Binding-site contacts:
Ligand atom O1 contacts residue HIS349 of chain 1.E at 3.8 Å.
Ligand atom O3 contacts residue GLN126 of chain 2.C at 3.9 Å.
Ligand atom O4 contacts residue MET350 of chain 1.E at 3.4 Å.
Ligand atom O5 contacts residue LEU19 of chain 2.C at 4.1 Å.
Ligand atom O4 contacts residue PHE280 of chain 1.E at 3.3 Å.
Ligand atom C2 contacts residue GLU332 of chain 1.E at 4.1 Å.
Ligand atom C1 contacts residue MN1 of chain 1.T at 2.6 Å.
Ligand atom O5 contacts residue GLN126 of chain 2.C at 4.2 Å.
Ligand atom O5 contacts residue GLN17 of chain 2.C at 2.4 Å (h-bond).
Ligand atom C5 contacts residue TYR20 of chain 2.C at 3.3 Å (hydrophobic).
Ligand atom C4 contacts residue TYR20 of chain 2.C at 3.7 Å (hydrophobic).
Ligand atom O2 contacts residue GLU332 of chain 1.E at 3.6 Å (salt-bridge).
Ligand atom C1 contacts residue HIS349 of chain 1.E at 3.7 Å.
Ligand atom O2 contacts residue PHE84 of chain 2.C at 3.9 Å.
Ligand atom O2 contacts residue GLU307 of chain 1.E at 3.0 Å (salt-bridge).
Ligand atom O3 contacts residue GLU332 of chain 1.E at 3.2 Å (salt-bridge).
Ligand atom O2 contacts residue HIS447 of chain 1.E at 3.4 Å (h-bond).
Ligand atom O5 contacts residue PHE84 of chain 2.C at 4.2 Å.
Ligand atom C5 contacts residue MET186 of chain 1.E at 3.8 Å (hydrophobic).
Ligand atom O5 contacts residue TYR20 of chain 2.C at 2.4 Å (h-bond).
Ligand atom O1 contacts residue GLU332 of chain 1.E at 3.0 Å (salt-bridge).
Ligand atom C5 contacts residue PHE84 of chain 2.C at 3.5 Å (hydrophobic).
Ligand atom O1 contacts residue TYR334 of chain 1.E at 2.9 Å (h-bond).
Ligand atom O1 contacts residue GLU307 of chain 1.E at 4.3 Å.
Ligand atom O3 contacts residue HIS129 of chain 2.C at 2.9 Å.
Ligand atom C3 contacts residue PHE84 of chain 2.C at 3.8 Å (hydrophobic).
Ligand atom C3 contacts residue GLU332 of chain 1.E at 4.2 Å.
Ligand atom O2 contacts residue MN1 of chain 1.T at 2.6 Å.
Ligand atom O1 contacts residue MN1 of chain 1.T at 3.0 Å.
Ligand atom C2 contacts residue GLU307 of chain 1.E at 3.4 Å.
Ligand atom C1 contacts residue GLU307 of chain 1.E at 3.1 Å.
Ligand atom O2 contacts residue HIS448 of chain 1.E at 4.0 Å.
Ligand atom O4 contacts residue ILE371 of chain 1.E at 3.6 Å.
Ligand atom O1 contacts residue MET350 of chain 1.E at 4.2 Å.
Ligand atom C3 contacts residue HIS129 of chain 2.C at 3.8 Å.
Ligand atom C5 contacts residue GLN17 of chain 2.C at 3.2 Å.
Ligand atom C2 contacts residue MN1 of chain 1.T at 3.1 Å.
Ligand atom C1 contacts residue MET350 of chain 1.E at 3.6 Å (hydrophobic).
Ligand atom C1 contacts residue TYR334 of chain 1.E at 3.9 Å (hydrophobic).
Ligand atom C1 contacts residue GLU332 of chain 1.E at 3.7 Å.

A protein and the small-molecule ligand that binds it are described below.
Small molecule (SMILES): OC[C@@H](O)C(O)[C@@H](O)CO

Sequence of chain 1.E:
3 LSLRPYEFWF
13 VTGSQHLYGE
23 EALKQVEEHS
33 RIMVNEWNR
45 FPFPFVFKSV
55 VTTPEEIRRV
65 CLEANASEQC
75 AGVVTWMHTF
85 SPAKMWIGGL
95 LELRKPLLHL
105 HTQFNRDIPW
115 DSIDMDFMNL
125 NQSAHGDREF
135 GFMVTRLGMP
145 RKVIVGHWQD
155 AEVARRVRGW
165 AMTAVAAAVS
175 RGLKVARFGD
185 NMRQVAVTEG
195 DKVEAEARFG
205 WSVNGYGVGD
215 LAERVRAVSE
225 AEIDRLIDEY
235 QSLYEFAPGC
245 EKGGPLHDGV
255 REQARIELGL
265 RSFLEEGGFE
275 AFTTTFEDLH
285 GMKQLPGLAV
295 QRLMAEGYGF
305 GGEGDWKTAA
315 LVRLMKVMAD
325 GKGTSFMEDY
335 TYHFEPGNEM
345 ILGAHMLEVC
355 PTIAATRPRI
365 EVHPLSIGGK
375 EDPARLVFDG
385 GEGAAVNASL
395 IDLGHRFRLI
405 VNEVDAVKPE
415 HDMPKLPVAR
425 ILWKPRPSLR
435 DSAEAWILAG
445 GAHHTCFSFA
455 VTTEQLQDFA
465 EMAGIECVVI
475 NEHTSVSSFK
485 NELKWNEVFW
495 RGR

Sequence of chain 2.C:
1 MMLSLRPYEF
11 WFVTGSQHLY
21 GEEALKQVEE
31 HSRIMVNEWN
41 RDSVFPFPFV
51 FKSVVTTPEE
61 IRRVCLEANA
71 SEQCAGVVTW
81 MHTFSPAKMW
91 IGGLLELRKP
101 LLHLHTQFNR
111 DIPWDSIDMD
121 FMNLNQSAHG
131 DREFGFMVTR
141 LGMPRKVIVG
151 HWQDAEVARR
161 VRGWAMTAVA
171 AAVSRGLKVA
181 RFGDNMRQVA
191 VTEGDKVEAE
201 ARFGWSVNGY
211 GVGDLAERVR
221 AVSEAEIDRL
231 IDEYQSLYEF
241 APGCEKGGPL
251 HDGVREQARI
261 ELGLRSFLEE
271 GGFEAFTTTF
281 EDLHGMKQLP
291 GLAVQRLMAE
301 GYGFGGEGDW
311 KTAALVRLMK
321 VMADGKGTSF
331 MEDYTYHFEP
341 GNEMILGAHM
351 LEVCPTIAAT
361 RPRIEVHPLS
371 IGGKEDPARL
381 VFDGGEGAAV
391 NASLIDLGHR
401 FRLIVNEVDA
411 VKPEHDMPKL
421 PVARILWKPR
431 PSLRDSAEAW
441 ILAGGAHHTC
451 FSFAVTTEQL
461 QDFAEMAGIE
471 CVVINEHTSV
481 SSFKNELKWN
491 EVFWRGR